Sequence of chain 1.A:
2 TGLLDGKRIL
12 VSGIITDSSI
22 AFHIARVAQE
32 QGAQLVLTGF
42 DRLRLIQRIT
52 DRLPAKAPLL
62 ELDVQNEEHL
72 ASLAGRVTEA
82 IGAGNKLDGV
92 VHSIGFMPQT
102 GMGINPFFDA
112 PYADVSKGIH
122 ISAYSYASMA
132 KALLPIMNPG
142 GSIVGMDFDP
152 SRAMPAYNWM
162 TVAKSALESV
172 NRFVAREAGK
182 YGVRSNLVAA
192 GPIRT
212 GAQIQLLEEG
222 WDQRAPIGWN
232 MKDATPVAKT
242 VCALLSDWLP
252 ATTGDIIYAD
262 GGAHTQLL

A small-molecule ligand and the protein it binds are described below.
Small molecule (SMILES): Oc1cc(Cl)ccc1Oc1ccc(Cl)cc1Cl

Binding-site contacts:
Ligand atom C1 contacts residue TYR158 of chain 1.A at 3.5 Å (hydrophobic).
Ligand atom C12 contacts residue MET98 of chain 1.A at 4.3 Å (hydrophobic).
Ligand atom CL14 contacts residue NAD1 of chain 1.H at 3.5 Å.
Ligand atom C10 contacts residue PHE97 of chain 1.A at 3.9 Å (hydrophobic).
Ligand atom CL16 contacts residue GLY96 of chain 1.A at 3.5 Å.
Ligand atom O7 contacts residue NAD1 of chain 1.H at 3.1 Å (h-bond).
Ligand atom C8 contacts residue NAD1 of chain 1.H at 3.8 Å.
Ligand atom C11 contacts residue MET98 of chain 1.A at 3.8 Å (hydrophobic).
Ligand atom O17 contacts residue PHE149 of chain 1.A at 4.0 Å.
Ligand atom O17 contacts residue NAD1 of chain 1.H at 2.7 Å (h-bond).
Ligand atom C2 contacts residue NAD1 of chain 1.H at 3.2 Å.
Ligand atom C10 contacts residue GLY96 of chain 1.A at 3.2 Å.
Ligand atom CL16 contacts residue NAD1 of chain 1.H at 2.8 Å.
Ligand atom C9 contacts residue MET161 of chain 1.A at 4.0 Å (hydrophobic).
Ligand atom C3 contacts residue NAD1 of chain 1.H at 3.2 Å.
Ligand atom CL15 contacts residue MET98 of chain 1.A at 3.0 Å.
Ligand atom C6 contacts residue NAD1 of chain 1.H at 3.6 Å.
Ligand atom C12 contacts residue MET103 of chain 1.A at 3.4 Å (hydrophobic).
Ligand atom O17 contacts residue TYR158 of chain 1.A at 2.3 Å (h-bond).
Ligand atom C10 contacts residue MET161 of chain 1.A at 4.1 Å (hydrophobic).
Ligand atom C9 contacts residue NAD1 of chain 1.H at 4.3 Å.
Ligand atom C13 contacts residue MET161 of chain 1.A at 3.5 Å (hydrophobic).
Ligand atom C13 contacts residue MET103 of chain 1.A at 3.8 Å (hydrophobic).
Ligand atom O17 contacts residue LYS165 of chain 1.A at 3.8 Å.
Ligand atom C12 contacts residue MET161 of chain 1.A at 3.6 Å (hydrophobic).
Ligand atom CL14 contacts residue PRO193 of chain 1.A at 3.9 Å.
Ligand atom C8 contacts residue MET161 of chain 1.A at 3.8 Å (hydrophobic).
Ligand atom C6 contacts residue TYR158 of chain 1.A at 3.2 Å (hydrophobic).
Ligand atom C9 contacts residue GLY96 of chain 1.A at 3.6 Å.
Ligand atom C11 contacts residue MET161 of chain 1.A at 3.9 Å (hydrophobic).
Ligand atom C11 contacts residue PHE97 of chain 1.A at 3.8 Å (hydrophobic).
Ligand atom O7 contacts residue MET161 of chain 1.A at 4.4 Å.
Ligand atom C4 contacts residue NAD1 of chain 1.H at 3.2 Å.
Ligand atom CL15 contacts residue PHE97 of chain 1.A at 3.5 Å.
Ligand atom C2 contacts residue TYR158 of chain 1.A at 4.2 Å (hydrophobic).
Ligand atom C5 contacts residue NAD1 of chain 1.H at 3.7 Å.
Ligand atom C11 contacts residue GLY96 of chain 1.A at 4.2 Å.
Ligand atom CL14 contacts residue PHE149 of chain 1.A at 3.6 Å.
Ligand atom C1 contacts residue PHE149 of chain 1.A at 3.9 Å (hydrophobic).
Ligand atom C1 contacts residue NAD1 of chain 1.H at 3.7 Å.